Binding-site contacts:
Ligand atom O3P contacts residue THR798 of chain 1.A at 3.9 Å.
Ligand atom C4 contacts residue ARG376 of chain 1.A at 3.8 Å.
Ligand atom O3 contacts residue ARG376 of chain 1.A at 3.5 Å.
Ligand atom O5 contacts residue GLU784 of chain 1.A at 4.1 Å.
Ligand atom C3 contacts residue ARG376 of chain 1.A at 4.3 Å.
Ligand atom P contacts residue GLY799 of chain 1.A at 3.7 Å.
Ligand atom O2P contacts residue ARG355 of chain 1.A at 2.9 Å (salt-bridge).
Ligand atom O5 contacts residue PHE739 of chain 1.A at 3.4 Å.
Ligand atom C6 contacts residue GLU734 of chain 1.A at 3.6 Å.
Ligand atom P contacts residue THR798 of chain 1.A at 3.6 Å.
Ligand atom P contacts residue GLU784 of chain 1.A at 3.6 Å.
Ligand atom C5 contacts residue TRP526 of chain 1.A at 3.9 Å (hydrophobic).
Ligand atom O6 contacts residue ASP528 of chain 1.A at 3.4 Å (salt-bridge).
Ligand atom O1P contacts residue GLY799 of chain 1.A at 3.6 Å.
Ligand atom C6 contacts residue PHE739 of chain 1.A at 3.8 Å (hydrophobic).
Ligand atom O6 contacts residue TRP526 of chain 1.A at 3.5 Å (h-bond).
Ligand atom O3P contacts residue ARG355 of chain 1.A at 4.1 Å.
Ligand atom O3P contacts residue GLU784 of chain 1.A at 2.4 Å (salt-bridge).
Ligand atom O2P contacts residue GLY799 of chain 1.A at 2.8 Å (h-bond).
Ligand atom O2 contacts residue ASP528 of chain 1.A at 3.8 Å.
Ligand atom C4 contacts residue TRP526 of chain 1.A at 3.6 Å (hydrophobic).
Ligand atom O4 contacts residue ARG376 of chain 1.A at 3.4 Å (salt-bridge).
Ligand atom O1P contacts residue PHE739 of chain 1.A at 4.0 Å.
Ligand atom O1P contacts residue SER800 of chain 1.A at 4.1 Å.
Ligand atom C5 contacts residue PHE739 of chain 1.A at 3.9 Å (hydrophobic).
Ligand atom O1 contacts residue GLU784 of chain 1.A at 3.8 Å.
Ligand atom O1P contacts residue THR798 of chain 1.A at 2.5 Å (h-bond).
Ligand atom O1 contacts residue PHE739 of chain 1.A at 3.7 Å.
Ligand atom P contacts residue ARG355 of chain 1.A at 4.1 Å.
Ligand atom C1 contacts residue GLU784 of chain 1.A at 3.6 Å.
Ligand atom O1P contacts residue HIS741 of chain 1.A at 4.0 Å.
Ligand atom O1P contacts residue GLU784 of chain 1.A at 3.6 Å.
Ligand atom C6 contacts residue TRP526 of chain 1.A at 3.4 Å (hydrophobic).
Ligand atom O6 contacts residue GLU734 of chain 1.A at 2.6 Å (salt-bridge).
Ligand atom O6 contacts residue ASN527 of chain 1.A at 4.1 Å.
Ligand atom C4 contacts residue ASP528 of chain 1.A at 3.9 Å.
Ligand atom O4 contacts residue TRP526 of chain 1.A at 2.7 Å (h-bond).
Ligand atom O2P contacts residue THR798 of chain 1.A at 3.7 Å.
Ligand atom O5 contacts residue GLU734 of chain 1.A at 4.1 Å.
Ligand atom C1 contacts residue PHE739 of chain 1.A at 4.1 Å (hydrophobic).

Sequence of chain 1.A:
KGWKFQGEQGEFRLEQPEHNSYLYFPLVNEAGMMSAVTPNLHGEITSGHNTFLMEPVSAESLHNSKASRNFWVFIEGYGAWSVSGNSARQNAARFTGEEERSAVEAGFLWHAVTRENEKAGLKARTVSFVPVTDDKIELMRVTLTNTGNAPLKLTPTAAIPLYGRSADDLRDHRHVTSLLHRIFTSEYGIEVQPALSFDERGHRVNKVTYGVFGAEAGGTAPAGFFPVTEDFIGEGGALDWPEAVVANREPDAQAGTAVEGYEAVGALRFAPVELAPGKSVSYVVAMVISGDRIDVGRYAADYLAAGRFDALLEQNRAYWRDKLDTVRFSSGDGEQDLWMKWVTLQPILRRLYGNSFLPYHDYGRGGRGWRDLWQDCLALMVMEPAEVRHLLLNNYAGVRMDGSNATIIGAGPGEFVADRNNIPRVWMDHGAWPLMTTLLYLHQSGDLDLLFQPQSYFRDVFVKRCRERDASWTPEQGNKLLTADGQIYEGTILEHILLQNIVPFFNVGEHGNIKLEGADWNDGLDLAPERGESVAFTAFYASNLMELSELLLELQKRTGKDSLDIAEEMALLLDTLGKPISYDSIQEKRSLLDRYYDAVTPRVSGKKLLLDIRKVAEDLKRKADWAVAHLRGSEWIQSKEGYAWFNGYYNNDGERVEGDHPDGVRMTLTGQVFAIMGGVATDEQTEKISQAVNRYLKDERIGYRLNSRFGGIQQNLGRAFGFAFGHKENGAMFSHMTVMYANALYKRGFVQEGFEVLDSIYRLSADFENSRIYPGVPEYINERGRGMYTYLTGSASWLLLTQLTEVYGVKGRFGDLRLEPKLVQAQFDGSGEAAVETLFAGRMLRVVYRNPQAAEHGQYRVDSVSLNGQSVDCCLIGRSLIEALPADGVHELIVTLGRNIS

The small molecule below binds the protein below.
Small molecule (SMILES): O=P(O)(O)O[C@H]1O[C@H](CO)[C@@H](O)[C@H](O)[C@@H]1O